Sequence of chain 1.Z:
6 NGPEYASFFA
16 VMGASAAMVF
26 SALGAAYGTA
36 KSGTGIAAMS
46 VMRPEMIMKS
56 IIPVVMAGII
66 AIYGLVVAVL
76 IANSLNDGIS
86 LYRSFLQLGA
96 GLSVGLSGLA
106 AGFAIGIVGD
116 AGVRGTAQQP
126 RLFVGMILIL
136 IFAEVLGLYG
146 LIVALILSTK

Sequence of chain 1.Y:
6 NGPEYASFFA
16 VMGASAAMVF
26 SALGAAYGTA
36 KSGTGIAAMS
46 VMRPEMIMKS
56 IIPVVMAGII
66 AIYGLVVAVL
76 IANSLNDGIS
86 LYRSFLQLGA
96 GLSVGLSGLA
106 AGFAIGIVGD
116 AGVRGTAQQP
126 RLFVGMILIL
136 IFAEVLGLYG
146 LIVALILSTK

Binding-site contacts:
Ligand atom C15 contacts residue PHE137 of chain 1.Y at 3.9 Å (hydrophobic).
Ligand atom O10 contacts residue PHE137 of chain 1.Y at 4.3 Å.
Ligand atom C36 contacts residue VAL60 of chain 1.Z at 4.3 Å (hydrophobic).
Ligand atom C20 contacts residue TYR144 of chain 1.Y at 3.9 Å (hydrophobic).
Ligand atom C11 contacts residue PHE137 of chain 1.Y at 4.4 Å (hydrophobic).
Ligand atom C16 contacts residue PHE137 of chain 1.Y at 4.2 Å (hydrophobic).
Ligand atom C21 contacts residue ILE136 of chain 1.Y at 4.3 Å (hydrophobic).
Ligand atom O41 contacts residue LEU133 of chain 1.Y at 3.0 Å.
Ligand atom C01 contacts residue VAL60 of chain 1.Z at 4.0 Å (hydrophobic).
Ligand atom C21 contacts residue PHE137 of chain 1.Y at 4.2 Å (hydrophobic).
Ligand atom C44 contacts residue ILE64 of chain 1.Z at 3.9 Å (hydrophobic).
Ligand atom C13 contacts residue PHE137 of chain 1.Y at 4.1 Å (hydrophobic).
Ligand atom C17 contacts residue TYR144 of chain 1.Y at 3.9 Å (hydrophobic).
Ligand atom C30 contacts residue MET53 of chain 1.Z at 4.1 Å (hydrophobic).
Ligand atom C28 contacts residue LEU133 of chain 1.Y at 3.6 Å (hydrophobic).
Ligand atom C31 contacts residue MET53 of chain 1.Z at 3.6 Å (hydrophobic).
Ligand atom C32 contacts residue MET53 of chain 1.Z at 3.2 Å (hydrophobic).
Ligand atom C27 contacts residue LEU133 of chain 1.Y at 4.0 Å (hydrophobic).
Ligand atom C09 contacts residue PHE137 of chain 1.Y at 4.3 Å (hydrophobic).
Ligand atom O39 contacts residue MET53 of chain 1.Z at 3.0 Å (h-bond).
Ligand atom C38 contacts residue MET53 of chain 1.Z at 3.2 Å (hydrophobic).
Ligand atom C26 contacts residue LEU133 of chain 1.Y at 3.9 Å (hydrophobic).
Ligand atom C37 contacts residue ILE56 of chain 1.Z at 4.1 Å (hydrophobic).
Ligand atom C01 contacts residue PHE137 of chain 1.Y at 3.6 Å (hydrophobic).
Ligand atom O39 contacts residue LYS54 of chain 1.Z at 4.1 Å.
Ligand atom C06 contacts residue VAL60 of chain 1.Z at 3.9 Å (hydrophobic).
Ligand atom C44 contacts residue VAL60 of chain 1.Z at 3.8 Å (hydrophobic).
Ligand atom C38 contacts residue ILE57 of chain 1.Z at 4.0 Å (hydrophobic).
Ligand atom C14 contacts residue PHE137 of chain 1.Y at 3.7 Å (hydrophobic).
Ligand atom C18 contacts residue TYR144 of chain 1.Y at 3.6 Å (hydrophobic).
Ligand atom C37 contacts residue VAL60 of chain 1.Z at 3.8 Å (hydrophobic).
Ligand atom C28 contacts residue MET53 of chain 1.Z at 3.2 Å (hydrophobic).
Ligand atom O22 contacts residue ILE136 of chain 1.Y at 4.1 Å.
Ligand atom C37 contacts residue ILE57 of chain 1.Z at 3.9 Å (hydrophobic).
Ligand atom C37 contacts residue MET53 of chain 1.Z at 4.2 Å (hydrophobic).
Ligand atom O19 contacts residue ILE67 of chain 1.Z at 3.5 Å.
Ligand atom C07 contacts residue VAL60 of chain 1.Z at 4.2 Å (hydrophobic).
Ligand atom O12 contacts residue LEU133 of chain 1.Y at 4.3 Å.
Ligand atom C35 contacts residue ILE57 of chain 1.Z at 4.3 Å (hydrophobic).
Ligand atom O19 contacts residue TYR144 of chain 1.Y at 2.8 Å (h-bond).

The protein below binds the small molecule below.
Small molecule (SMILES): CO/C1=C\C(C)=C\[C@@H](C)[C@@H](O)[C@H](C)C/C(C)=C/C=C/[C@H](OC)[C@@H]([C@@H](C)[C@@H](O)[C@H](C)[C@@]2(O)C[C@@H](O)[C@H](C)[C@@H](C(C)C)O2)OC1=O